Binding-site contacts:
Ligand atom C4 contacts residue CH11 of chain 1.N at 3.7 Å.
Ligand atom C6 contacts residue CH11 of chain 1.N at 3.0 Å.
Ligand atom P contacts residue LYS838 of chain 1.C at 4.0 Å.
Ligand atom C3' contacts residue CH11 of chain 1.N at 3.9 Å.
Ligand atom N7 contacts residue CH11 of chain 1.N at 3.9 Å.
Ligand atom N1 contacts residue CH11 of chain 1.N at 2.9 Å (h-bond).
Ligand atom OP1 contacts residue GLN567 of chain 1.C at 3.0 Å (h-bond).
Ligand atom C3' contacts residue ASP743 of chain 1.D at 3.5 Å.
Ligand atom OP1 contacts residue LYS846 of chain 1.C at 3.0 Å (salt-bridge).
Ligand atom C4' contacts residue ASP743 of chain 1.D at 3.4 Å.
Ligand atom O3' contacts residue ASP741 of chain 1.D at 3.2 Å (salt-bridge).
Ligand atom C2 contacts residue CH11 of chain 1.N at 3.2 Å.
Ligand atom C2' contacts residue CH11 of chain 1.N at 3.4 Å.
Ligand atom P contacts residue LYS846 of chain 1.C at 3.8 Å.
Ligand atom O3' contacts residue MG1 of chain 1.J at 2.1 Å.
Ligand atom O3' contacts residue CH11 of chain 1.N at 3.8 Å.
Ligand atom OP1 contacts residue ASP741 of chain 1.D at 3.6 Å (salt-bridge).
Ligand atom C5 contacts residue CH11 of chain 1.N at 3.4 Å.
Ligand atom O4' contacts residue HIS999 of chain 1.C at 3.8 Å.
Ligand atom OP1 contacts residue LYS838 of chain 1.C at 3.1 Å (salt-bridge).
Ligand atom N6 contacts residue CH11 of chain 1.N at 2.8 Å (h-bond).
Ligand atom C3' contacts residue MG1 of chain 1.J at 3.5 Å.
Ligand atom C2' contacts residue ARG704 of chain 1.D at 3.1 Å.
Ligand atom C4' contacts residue ASP741 of chain 1.D at 4.1 Å.
Ligand atom O3' contacts residue LYS838 of chain 1.C at 3.5 Å (salt-bridge).
Ligand atom C5' contacts residue HIS999 of chain 1.C at 3.5 Å.
Ligand atom OP2 contacts residue LYS846 of chain 1.C at 3.7 Å.
Ligand atom O2' contacts residue ARG704 of chain 1.D at 2.4 Å (salt-bridge).
Ligand atom C2' contacts residue ASP743 of chain 1.D at 4.0 Å.
Ligand atom C5' contacts residue ASP741 of chain 1.D at 4.0 Å.
Ligand atom O2' contacts residue ASP743 of chain 1.D at 3.1 Å.
Ligand atom O2' contacts residue CH11 of chain 1.N at 4.0 Å.
Ligand atom N3 contacts residue ALA705 of chain 1.D at 3.4 Å.
Ligand atom O3' contacts residue ASP739 of chain 1.D at 4.0 Å.
Ligand atom N3 contacts residue CH11 of chain 1.N at 3.6 Å (h-bond).
Ligand atom C2 contacts residue ALA705 of chain 1.D at 3.8 Å (hydrophobic).
Ligand atom O3' contacts residue ASP743 of chain 1.D at 2.7 Å (salt-bridge).
Ligand atom C4' contacts residue HIS999 of chain 1.C at 3.4 Å.
Ligand atom C3' contacts residue ARG704 of chain 1.D at 4.0 Å.
Ligand atom O3' contacts residue ARG704 of chain 1.D at 3.8 Å.

This small molecule binds to this protein.
Small molecule (SMILES): Nc1ccn([C@@H]2O[C@H](CO[P](=O)(O)O[C@H]3[C@@H](O)[C@H](n4cnc5c(=O)nc(N)[nH]c54)O[C@@H]3CO)[C@@H](O[P](=O)(O)OC[C@H]3O[C@@H](n4cnc5c(N)ncnc54)[C@H](O)[C@@H]3O)[C@H]2O)c(=O)n1

Sequence of chain 1.C:
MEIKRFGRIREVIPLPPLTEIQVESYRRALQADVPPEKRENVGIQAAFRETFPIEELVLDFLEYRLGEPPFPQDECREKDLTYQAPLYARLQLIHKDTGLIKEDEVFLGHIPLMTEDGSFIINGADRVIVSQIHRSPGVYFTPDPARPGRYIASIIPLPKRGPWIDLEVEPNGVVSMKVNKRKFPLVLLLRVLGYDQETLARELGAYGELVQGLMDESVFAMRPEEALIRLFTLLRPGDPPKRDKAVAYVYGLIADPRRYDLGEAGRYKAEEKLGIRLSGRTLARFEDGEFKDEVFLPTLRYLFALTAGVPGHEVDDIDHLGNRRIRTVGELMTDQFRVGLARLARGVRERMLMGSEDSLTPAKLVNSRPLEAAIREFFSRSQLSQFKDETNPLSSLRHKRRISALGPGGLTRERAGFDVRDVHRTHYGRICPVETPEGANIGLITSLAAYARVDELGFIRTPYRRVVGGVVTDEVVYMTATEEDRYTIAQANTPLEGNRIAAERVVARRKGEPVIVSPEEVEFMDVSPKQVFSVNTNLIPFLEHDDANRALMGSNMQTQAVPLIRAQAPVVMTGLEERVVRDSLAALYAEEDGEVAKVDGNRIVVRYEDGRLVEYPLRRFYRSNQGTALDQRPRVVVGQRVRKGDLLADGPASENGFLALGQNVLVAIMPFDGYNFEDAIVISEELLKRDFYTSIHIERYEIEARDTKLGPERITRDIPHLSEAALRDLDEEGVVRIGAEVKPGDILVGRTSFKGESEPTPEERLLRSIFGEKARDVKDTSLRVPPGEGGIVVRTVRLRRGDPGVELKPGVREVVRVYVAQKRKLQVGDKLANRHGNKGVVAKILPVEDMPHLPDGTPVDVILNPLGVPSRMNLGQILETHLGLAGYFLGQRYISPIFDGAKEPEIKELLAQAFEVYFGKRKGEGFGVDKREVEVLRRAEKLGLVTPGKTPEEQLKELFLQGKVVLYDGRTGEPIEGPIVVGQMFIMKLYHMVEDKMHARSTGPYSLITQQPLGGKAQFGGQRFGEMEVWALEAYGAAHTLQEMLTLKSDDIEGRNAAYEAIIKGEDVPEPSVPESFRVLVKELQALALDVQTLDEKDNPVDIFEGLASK

Sequence of chain 1.D:
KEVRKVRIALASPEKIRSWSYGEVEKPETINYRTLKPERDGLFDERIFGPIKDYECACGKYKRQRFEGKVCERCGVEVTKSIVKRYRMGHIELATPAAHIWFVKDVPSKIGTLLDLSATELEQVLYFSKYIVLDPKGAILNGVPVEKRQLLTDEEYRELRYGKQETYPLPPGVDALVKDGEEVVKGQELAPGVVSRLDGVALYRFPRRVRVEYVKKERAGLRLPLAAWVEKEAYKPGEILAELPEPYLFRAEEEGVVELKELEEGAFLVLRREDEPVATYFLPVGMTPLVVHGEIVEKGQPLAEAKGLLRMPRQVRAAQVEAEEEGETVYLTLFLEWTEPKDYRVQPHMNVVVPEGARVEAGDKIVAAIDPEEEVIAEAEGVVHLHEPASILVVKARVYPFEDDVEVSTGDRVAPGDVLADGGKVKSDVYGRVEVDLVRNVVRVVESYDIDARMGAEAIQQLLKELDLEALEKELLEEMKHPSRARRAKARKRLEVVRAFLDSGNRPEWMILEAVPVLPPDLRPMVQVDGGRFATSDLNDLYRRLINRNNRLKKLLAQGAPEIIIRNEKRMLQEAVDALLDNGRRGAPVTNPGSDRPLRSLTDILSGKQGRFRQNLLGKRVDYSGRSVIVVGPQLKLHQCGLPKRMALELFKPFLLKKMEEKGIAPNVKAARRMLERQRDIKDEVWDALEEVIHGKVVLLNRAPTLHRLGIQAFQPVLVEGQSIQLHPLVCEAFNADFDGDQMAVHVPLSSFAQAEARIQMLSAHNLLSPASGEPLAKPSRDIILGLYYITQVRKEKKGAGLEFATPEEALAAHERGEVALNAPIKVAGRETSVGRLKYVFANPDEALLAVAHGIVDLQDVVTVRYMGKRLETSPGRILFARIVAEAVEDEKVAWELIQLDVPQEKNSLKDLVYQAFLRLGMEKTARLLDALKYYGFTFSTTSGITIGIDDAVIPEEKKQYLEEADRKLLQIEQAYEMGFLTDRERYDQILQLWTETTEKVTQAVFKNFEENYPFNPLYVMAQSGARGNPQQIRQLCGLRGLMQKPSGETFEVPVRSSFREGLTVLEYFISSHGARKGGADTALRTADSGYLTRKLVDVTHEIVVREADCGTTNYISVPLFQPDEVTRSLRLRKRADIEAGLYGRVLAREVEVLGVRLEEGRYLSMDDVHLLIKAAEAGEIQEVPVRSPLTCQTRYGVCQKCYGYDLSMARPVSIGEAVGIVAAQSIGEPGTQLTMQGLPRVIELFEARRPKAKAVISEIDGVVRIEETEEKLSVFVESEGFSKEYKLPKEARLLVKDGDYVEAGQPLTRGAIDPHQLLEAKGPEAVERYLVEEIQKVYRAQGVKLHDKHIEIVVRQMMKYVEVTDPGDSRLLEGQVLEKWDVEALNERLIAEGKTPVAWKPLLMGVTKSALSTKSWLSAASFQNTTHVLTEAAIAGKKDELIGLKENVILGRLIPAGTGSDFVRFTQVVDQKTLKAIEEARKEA